Sequence of chain 1.D:
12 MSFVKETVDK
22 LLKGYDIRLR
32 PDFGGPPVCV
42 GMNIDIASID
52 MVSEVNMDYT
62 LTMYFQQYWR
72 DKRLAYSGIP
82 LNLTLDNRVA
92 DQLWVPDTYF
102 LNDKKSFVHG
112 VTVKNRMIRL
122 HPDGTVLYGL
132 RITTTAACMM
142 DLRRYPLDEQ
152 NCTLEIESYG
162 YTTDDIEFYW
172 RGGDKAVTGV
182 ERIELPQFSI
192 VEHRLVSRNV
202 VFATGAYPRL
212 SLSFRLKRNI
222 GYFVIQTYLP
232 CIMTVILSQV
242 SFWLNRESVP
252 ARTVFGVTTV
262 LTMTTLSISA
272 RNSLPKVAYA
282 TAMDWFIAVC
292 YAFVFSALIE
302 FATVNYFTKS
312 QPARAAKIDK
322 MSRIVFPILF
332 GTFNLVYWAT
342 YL

Binding-site contacts:
Ligand atom C5 contacts residue HIS122 of chain 1.D at 4.1 Å.
Ligand atom O5 contacts residue HIS122 of chain 1.D at 3.7 Å.
Ligand atom C5 contacts residue ASN83 of chain 1.D at 3.7 Å.
Ligand atom C2 contacts residue ASN83 of chain 1.D at 2.5 Å.
Ligand atom N2 contacts residue ASN83 of chain 1.D at 2.9 Å (h-bond).
Ligand atom C4 contacts residue ASN83 of chain 1.D at 4.3 Å.
Ligand atom C1 contacts residue HIS122 of chain 1.D at 3.8 Å.
Ligand atom C3 contacts residue ASN83 of chain 1.D at 3.8 Å.
Ligand atom O5 contacts residue ASN83 of chain 1.D at 2.5 Å (h-bond).
Ligand atom C8 contacts residue ASN83 of chain 1.D at 4.5 Å.
Ligand atom C8 contacts residue LEU82 of chain 1.D at 3.9 Å (hydrophobic).
Ligand atom C1 contacts residue ASN83 of chain 1.D at 1.4 Å.
Ligand atom C7 contacts residue ASN83 of chain 1.D at 4.0 Å.
Ligand atom C6 contacts residue HIS122 of chain 1.D at 4.5 Å.
Ligand atom C8 contacts residue PRO81 of chain 1.D at 3.5 Å (hydrophobic).

This protein binds this small molecule.
Small molecule (SMILES): CC(=O)N[C@@H]1[C@@H](O)[C@H](O)[C@@H](CO)O[C@H]1O